Sequence of chain 5.A:
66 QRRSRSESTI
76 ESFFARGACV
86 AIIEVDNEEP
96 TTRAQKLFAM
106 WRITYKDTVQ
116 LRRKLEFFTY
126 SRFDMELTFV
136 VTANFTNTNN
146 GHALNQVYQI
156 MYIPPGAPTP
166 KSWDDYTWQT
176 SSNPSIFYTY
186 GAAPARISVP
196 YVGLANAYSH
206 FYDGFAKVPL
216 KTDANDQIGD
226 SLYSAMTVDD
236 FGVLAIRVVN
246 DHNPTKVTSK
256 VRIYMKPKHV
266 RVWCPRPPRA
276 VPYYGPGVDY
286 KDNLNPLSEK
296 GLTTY

The small molecule below binds the protein below.
Small molecule (SMILES): CCO/N=C/c1ccc(OCC[C@@H](C)CCN2CCN(c3ccncc3)C2=O)cc1

Binding-site contacts:
Ligand atom CAA contacts residue PRO179 of chain 5.A at 3.3 Å (hydrophobic).
Ligand atom CAS contacts residue TYR203 of chain 5.A at 3.7 Å (hydrophobic).
Ligand atom CAA contacts residue ILE181 of chain 5.A at 3.8 Å (hydrophobic).
Ligand atom CBA contacts residue TYR110 of chain 5.A at 3.4 Å (hydrophobic).
Ligand atom NBD contacts residue PHE236 of chain 5.A at 3.6 Å.
Ligand atom OAC contacts residue TYR110 of chain 5.A at 3.6 Å.
Ligand atom NAT contacts residue TYR157 of chain 5.A at 3.4 Å.
Ligand atom CAZ contacts residue VAL194 of chain 5.A at 3.9 Å (hydrophobic).
Ligand atom CAL contacts residue MET130 of chain 5.A at 3.2 Å (hydrophobic).
Ligand atom CAH contacts residue TYR110 of chain 5.A at 3.6 Å (hydrophobic).
Ligand atom CAX contacts residue TYR110 of chain 5.A at 3.6 Å (hydrophobic).
Ligand atom CAG contacts residue TYR110 of chain 5.A at 3.7 Å (hydrophobic).
Ligand atom OAC contacts residue PHE236 of chain 5.A at 3.5 Å.
Ligand atom CAJ contacts residue LEU132 of chain 5.A at 3.3 Å (hydrophobic).
Ligand atom NAT contacts residue ILE192 of chain 5.A at 3.8 Å.
Ligand atom CAO contacts residue PHE236 of chain 5.A at 3.7 Å (hydrophobic).
Ligand atom OAC contacts residue THR109 of chain 5.A at 3.8 Å.
Ligand atom CAL contacts residue VAL194 of chain 5.A at 3.8 Å (hydrophobic).
Ligand atom CAX contacts residue PHE236 of chain 5.A at 3.3 Å (hydrophobic).
Ligand atom CAA contacts residue ILE155 of chain 5.A at 3.8 Å (hydrophobic).
Ligand atom NBC contacts residue PHE236 of chain 5.A at 3.7 Å.
Ligand atom CAA contacts residue SER180 of chain 5.A at 3.6 Å.
Ligand atom CAI contacts residue TYR157 of chain 5.A at 3.6 Å (hydrophobic).
Ligand atom CAY contacts residue VAL194 of chain 5.A at 3.8 Å (hydrophobic).
Ligand atom CAE contacts residue SER204 of chain 5.A at 3.4 Å.
Ligand atom NAU contacts residue LYS111 of chain 5.A at 3.5 Å (salt-bridge).
Ligand atom CAB contacts residue TYR203 of chain 5.A at 3.6 Å (hydrophobic).
Ligand atom CAM contacts residue TYR157 of chain 5.A at 3.8 Å (hydrophobic).
Ligand atom CAF contacts residue LYS111 of chain 5.A at 3.6 Å.
Ligand atom CAE contacts residue TYR110 of chain 5.A at 3.8 Å (hydrophobic).
Ligand atom CAD contacts residue ILE192 of chain 5.A at 3.4 Å (hydrophobic).
Ligand atom CAQ contacts residue PHE236 of chain 5.A at 3.5 Å (hydrophobic).
Ligand atom CBB contacts residue MET130 of chain 5.A at 3.7 Å (hydrophobic).
Ligand atom CAL contacts residue LEU132 of chain 5.A at 3.9 Å (hydrophobic).
Ligand atom CAN contacts residue ILE108 of chain 5.A at 3.7 Å (hydrophobic).
Ligand atom NBD contacts residue TYR110 of chain 5.A at 3.4 Å.
Ligand atom CAJ contacts residue VAL194 of chain 5.A at 3.6 Å (hydrophobic).
Ligand atom CAR contacts residue TYR203 of chain 5.A at 3.7 Å (hydrophobic).
Ligand atom OAV contacts residue ILE192 of chain 5.A at 3.1 Å.
Ligand atom CAK contacts residue TYR157 of chain 5.A at 3.6 Å (hydrophobic).

Sequence of chain 5.C:
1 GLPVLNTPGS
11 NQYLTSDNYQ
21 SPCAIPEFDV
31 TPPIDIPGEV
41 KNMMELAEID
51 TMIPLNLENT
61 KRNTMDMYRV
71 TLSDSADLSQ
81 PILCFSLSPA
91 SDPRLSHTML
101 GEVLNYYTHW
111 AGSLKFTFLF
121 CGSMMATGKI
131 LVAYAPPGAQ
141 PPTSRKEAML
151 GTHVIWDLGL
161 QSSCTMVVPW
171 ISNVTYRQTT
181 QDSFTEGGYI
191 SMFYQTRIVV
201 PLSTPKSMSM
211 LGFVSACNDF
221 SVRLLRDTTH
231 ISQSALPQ